Binding-site contacts:
Ligand atom C3 contacts residue ASN85 of chain 1.C at 3.9 Å.
Ligand atom C8 contacts residue GLU84 of chain 1.C at 3.8 Å.
Ligand atom O7 contacts residue ASN85 of chain 1.C at 4.1 Å.
Ligand atom C8 contacts residue SER10 of chain 1.D at 4.2 Å.
Ligand atom N2 contacts residue GLU84 of chain 1.C at 3.6 Å.
Ligand atom C1 contacts residue GLU84 of chain 1.C at 4.4 Å.
Ligand atom O7 contacts residue SER10 of chain 1.D at 3.4 Å.
Ligand atom C7 contacts residue SER10 of chain 1.D at 4.2 Å.
Ligand atom N2 contacts residue ASN85 of chain 1.C at 2.8 Å (h-bond).
Ligand atom C2 contacts residue ASN85 of chain 1.C at 2.5 Å.
Ligand atom C7 contacts residue GLU84 of chain 1.C at 4.4 Å.
Ligand atom C5 contacts residue ASN85 of chain 1.C at 3.8 Å.
Ligand atom O5 contacts residue ASN85 of chain 1.C at 2.5 Å (h-bond).
Ligand atom C7 contacts residue ASN85 of chain 1.C at 3.6 Å.
Ligand atom O7 contacts residue GLY9 of chain 1.D at 4.3 Å.
Ligand atom C4 contacts residue ASN85 of chain 1.C at 4.4 Å.
Ligand atom C1 contacts residue ASN85 of chain 1.C at 1.5 Å.

The protein below binds the small molecule below.
Small molecule (SMILES): CC(=O)N[C@H]1[C@H](O[C@H]2[C@H](O)[C@@H](NC(C)=O)CO[C@@H]2CO)O[C@H](CO)[C@@H](O)[C@@H]1O

Sequence of chain 1.C:
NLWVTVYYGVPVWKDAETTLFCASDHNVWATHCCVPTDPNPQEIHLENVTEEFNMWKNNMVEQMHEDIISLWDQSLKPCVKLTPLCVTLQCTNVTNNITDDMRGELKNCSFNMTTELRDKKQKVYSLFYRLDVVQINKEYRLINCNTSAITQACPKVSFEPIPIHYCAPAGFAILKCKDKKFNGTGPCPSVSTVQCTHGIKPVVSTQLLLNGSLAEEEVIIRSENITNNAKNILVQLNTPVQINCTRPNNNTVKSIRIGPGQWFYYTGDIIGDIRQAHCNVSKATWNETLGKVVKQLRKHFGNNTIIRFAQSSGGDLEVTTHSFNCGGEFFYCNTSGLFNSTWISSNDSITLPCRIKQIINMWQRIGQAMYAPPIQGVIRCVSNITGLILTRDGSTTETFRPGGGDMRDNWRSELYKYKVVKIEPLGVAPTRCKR

Sequence of chain 1.D:
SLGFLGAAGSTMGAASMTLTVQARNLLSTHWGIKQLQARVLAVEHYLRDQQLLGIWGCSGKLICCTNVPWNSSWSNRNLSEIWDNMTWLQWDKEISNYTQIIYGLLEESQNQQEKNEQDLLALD